Binding-site contacts:
Ligand atom O5 contacts residue ASN100 of chain 1.F at 2.3 Å (h-bond).
Ligand atom C2 contacts residue ASN100 of chain 1.F at 2.4 Å.
Ligand atom N2 contacts residue ASN100 of chain 1.F at 2.7 Å (h-bond).
Ligand atom C7 contacts residue ASN100 of chain 1.F at 4.0 Å.
Ligand atom C1 contacts residue GLU103 of chain 1.F at 3.1 Å.
Ligand atom C7 contacts residue SER102 of chain 1.F at 4.2 Å.
Ligand atom O5 contacts residue GLU103 of chain 1.F at 3.0 Å (salt-bridge).
Ligand atom C5 contacts residue GLU103 of chain 1.F at 3.5 Å.
Ligand atom C8 contacts residue SER102 of chain 1.F at 3.3 Å.
Ligand atom C5 contacts residue ASN100 of chain 1.F at 3.6 Å.
Ligand atom C3 contacts residue ASN100 of chain 1.F at 3.7 Å.
Ligand atom N2 contacts residue SER102 of chain 1.F at 4.5 Å.
Ligand atom C6 contacts residue GLU103 of chain 1.F at 4.1 Å.
Ligand atom C4 contacts residue ASN100 of chain 1.F at 4.1 Å.
Ligand atom C1 contacts residue ASN100 of chain 1.F at 1.4 Å.

Sequence of chain 1.F:
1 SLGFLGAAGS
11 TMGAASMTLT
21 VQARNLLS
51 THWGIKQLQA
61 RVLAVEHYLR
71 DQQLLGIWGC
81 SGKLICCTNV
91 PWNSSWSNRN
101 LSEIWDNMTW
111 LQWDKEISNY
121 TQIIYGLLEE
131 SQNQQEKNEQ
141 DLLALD

A protein and the small-molecule ligand that binds it are described below.
Small molecule (SMILES): CC(=O)N[C@H]1[C@H](O[C@H]2[C@H](O)[C@@H](NC(C)=O)CO[C@@H]2CO)O[C@H](CO)[C@@H](O)[C@@H]1O